This protein binds this small molecule.
Small molecule (SMILES): Nc1ncnc2c1ncn2[C@@H]1O[C@H](CO[P](=O)(O)O[P](=O)(O)NP(=O)(O)O)[C@@H](O)[C@H]1O

Sequence of chain 1.D:
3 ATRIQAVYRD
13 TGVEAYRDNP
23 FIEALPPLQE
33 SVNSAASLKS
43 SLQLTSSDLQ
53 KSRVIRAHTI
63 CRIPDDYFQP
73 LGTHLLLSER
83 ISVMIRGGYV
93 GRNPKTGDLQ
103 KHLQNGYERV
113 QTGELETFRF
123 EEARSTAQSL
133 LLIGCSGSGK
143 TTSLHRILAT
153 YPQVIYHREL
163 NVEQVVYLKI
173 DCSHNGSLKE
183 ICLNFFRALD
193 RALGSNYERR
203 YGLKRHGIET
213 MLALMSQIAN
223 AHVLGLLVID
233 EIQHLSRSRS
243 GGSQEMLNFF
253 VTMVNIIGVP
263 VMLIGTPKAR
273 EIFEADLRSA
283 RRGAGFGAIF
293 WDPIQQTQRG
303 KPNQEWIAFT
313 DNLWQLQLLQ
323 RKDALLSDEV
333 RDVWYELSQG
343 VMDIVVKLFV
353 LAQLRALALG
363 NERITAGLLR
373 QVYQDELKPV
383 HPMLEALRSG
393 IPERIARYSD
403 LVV

Sequence of chain 1.C:
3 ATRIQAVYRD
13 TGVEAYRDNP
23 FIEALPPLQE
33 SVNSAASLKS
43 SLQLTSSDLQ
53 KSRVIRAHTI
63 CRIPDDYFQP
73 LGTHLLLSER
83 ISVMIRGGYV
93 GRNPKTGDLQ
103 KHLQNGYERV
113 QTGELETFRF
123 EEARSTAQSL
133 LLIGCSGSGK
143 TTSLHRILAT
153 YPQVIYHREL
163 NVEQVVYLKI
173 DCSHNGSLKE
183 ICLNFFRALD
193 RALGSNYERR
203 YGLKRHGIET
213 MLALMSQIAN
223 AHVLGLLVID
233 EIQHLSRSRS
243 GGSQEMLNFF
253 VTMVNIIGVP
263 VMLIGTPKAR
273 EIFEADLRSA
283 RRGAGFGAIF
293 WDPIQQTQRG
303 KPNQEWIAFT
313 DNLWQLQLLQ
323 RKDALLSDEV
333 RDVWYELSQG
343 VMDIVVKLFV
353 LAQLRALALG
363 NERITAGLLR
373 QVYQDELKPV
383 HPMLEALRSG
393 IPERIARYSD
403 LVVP

Binding-site contacts:
Ligand atom N1 contacts residue PHE70 of chain 1.D at 3.5 Å.
Ligand atom O3G contacts residue MG1 of chain 1.O at 2.1 Å.
Ligand atom O5' contacts residue THR144 of chain 1.D at 3.6 Å.
Ligand atom O3' contacts residue PRO66 of chain 1.D at 3.6 Å.
Ligand atom C2 contacts residue PHE70 of chain 1.D at 3.6 Å (hydrophobic).
Ligand atom N3 contacts residue TYR69 of chain 1.D at 3.7 Å.
Ligand atom O1B contacts residue LYS142 of chain 1.D at 3.3 Å.
Ligand atom O2' contacts residue PRO66 of chain 1.D at 2.8 Å (h-bond).
Ligand atom O3A contacts residue LYS142 of chain 1.D at 3.6 Å.
Ligand atom C4' contacts residue ASP345 of chain 1.D at 3.7 Å.
Ligand atom PA contacts residue THR144 of chain 1.D at 3.8 Å.
Ligand atom O2G contacts residue SER138 of chain 1.D at 3.3 Å (h-bond).
Ligand atom O2A contacts residue ARG284 of chain 1.C at 3.5 Å (salt-bridge).
Ligand atom N3B contacts residue ARG283 of chain 1.C at 3.5 Å (salt-bridge).
Ligand atom O1B contacts residue GLY141 of chain 1.D at 3.4 Å (h-bond).
Ligand atom O1B contacts residue SER140 of chain 1.D at 3.7 Å.
Ligand atom N7 contacts residue MET344 of chain 1.D at 3.8 Å.
Ligand atom C6 contacts residue GLN71 of chain 1.D at 3.8 Å.
Ligand atom C2 contacts residue TYR69 of chain 1.D at 3.3 Å (hydrophobic).
Ligand atom O1A contacts residue THR143 of chain 1.D at 3.6 Å.
Ligand atom N1 contacts residue GLN71 of chain 1.D at 3.2 Å (h-bond).
Ligand atom O3' contacts residue ASP345 of chain 1.D at 3.8 Å.
Ligand atom O2B contacts residue LYS142 of chain 1.D at 3.8 Å.
Ligand atom C6 contacts residue PHE70 of chain 1.D at 3.5 Å (hydrophobic).
Ligand atom O2B contacts residue THR143 of chain 1.D at 2.8 Å (h-bond).
Ligand atom C8 contacts residue GLY141 of chain 1.D at 3.6 Å.
Ligand atom PB contacts residue LYS142 of chain 1.D at 3.8 Å.
Ligand atom N6 contacts residue PHE70 of chain 1.D at 3.5 Å.
Ligand atom O4' contacts residue ASP345 of chain 1.D at 3.7 Å.
Ligand atom N6 contacts residue GLN71 of chain 1.D at 2.8 Å (h-bond).
Ligand atom PG contacts residue MG1 of chain 1.O at 3.5 Å.
Ligand atom O1A contacts residue THR144 of chain 1.D at 2.7 Å (h-bond).
Ligand atom O3A contacts residue GLY141 of chain 1.D at 3.3 Å.
Ligand atom O2B contacts residue MG1 of chain 1.O at 2.5 Å.
Ligand atom PB contacts residue MG1 of chain 1.O at 3.8 Å.
Ligand atom O2G contacts residue ARG283 of chain 1.C at 3.2 Å (salt-bridge).
Ligand atom O2G contacts residue ARG284 of chain 1.C at 3.3 Å (salt-bridge).
Ligand atom O1B contacts residue GLY139 of chain 1.D at 3.5 Å (h-bond).
Ligand atom O3G contacts residue GLU233 of chain 1.D at 3.5 Å (salt-bridge).
Ligand atom O1G contacts residue LYS142 of chain 1.D at 3.0 Å (salt-bridge).